Binding-site contacts:
Ligand atom C12 contacts residue ZN1 of chain 1.I at 3.0 Å.
Ligand atom C12 contacts residue HIS180 of chain 1.A at 3.4 Å.
Ligand atom O18 contacts residue HIS180 of chain 1.A at 3.8 Å.
Ligand atom O13 contacts residue HIS180 of chain 1.A at 3.1 Å.
Ligand atom O19 contacts residue THR254 of chain 1.A at 3.9 Å.
Ligand atom O01 contacts residue HIS83 of chain 1.A at 2.9 Å (h-bond).
Ligand atom O01 contacts residue HIS180 of chain 1.A at 2.8 Å (h-bond).
Ligand atom O15 contacts residue HIS180 of chain 1.A at 3.7 Å.
Ligand atom C14 contacts residue GLY211 of chain 1.A at 3.6 Å.
Ligand atom O17 contacts residue LYS184 of chain 1.A at 2.6 Å (salt-bridge).
Ligand atom C03 contacts residue ASP255 of chain 1.A at 3.8 Å.
Ligand atom O17 contacts residue SER213 of chain 1.A at 2.8 Å (h-bond).
Ligand atom C04 contacts residue HIS180 of chain 1.A at 3.9 Å.
Ligand atom O13 contacts residue ZN1 of chain 1.I at 2.4 Å.
Ligand atom O01 contacts residue ASP82 of chain 1.A at 3.8 Å.
Ligand atom P16 contacts residue LYS184 of chain 1.A at 3.7 Å.
Ligand atom O13 contacts residue GLY211 of chain 1.A at 2.9 Å (h-bond).
Ligand atom O13 contacts residue HIS210 of chain 1.A at 3.3 Å (h-bond).
Ligand atom C05 contacts residue ASP255 of chain 1.A at 3.8 Å.
Ligand atom P16 contacts residue GLY211 of chain 1.A at 3.9 Å.
Ligand atom O19 contacts residue ASP255 of chain 1.A at 2.9 Å (salt-bridge).
Ligand atom O18 contacts residue GLY181 of chain 1.A at 2.6 Å (h-bond).
Ligand atom C06 contacts residue GLY181 of chain 1.A at 3.6 Å.
Ligand atom O19 contacts residue THR256 of chain 1.A at 2.8 Å (h-bond).
Ligand atom C14 contacts residue ASN253 of chain 1.A at 3.5 Å.
Ligand atom C06 contacts residue THR256 of chain 1.A at 3.9 Å.
Ligand atom P16 contacts residue SER213 of chain 1.A at 3.5 Å.
Ligand atom O18 contacts residue THR256 of chain 1.A at 2.5 Å (h-bond).
Ligand atom O13 contacts residue ASN253 of chain 1.A at 3.4 Å.
Ligand atom O15 contacts residue GLY211 of chain 1.A at 3.3 Å.
Ligand atom C12 contacts residue GLY211 of chain 1.A at 3.6 Å.
Ligand atom O17 contacts residue GLY211 of chain 1.A at 3.0 Å.
Ligand atom N02 contacts residue ZN1 of chain 1.I at 2.9 Å.
Ligand atom O17 contacts residue ALA212 of chain 1.A at 3.1 Å (h-bond).
Ligand atom O01 contacts residue ZN1 of chain 1.I at 2.0 Å.
Ligand atom N02 contacts residue HIS180 of chain 1.A at 3.3 Å.
Ligand atom O18 contacts residue LYS184 of chain 1.A at 3.6 Å.
Ligand atom C12 contacts residue ASN253 of chain 1.A at 3.7 Å.
Ligand atom P16 contacts residue THR256 of chain 1.A at 3.6 Å.
Ligand atom O19 contacts residue SER213 of chain 1.A at 2.6 Å (h-bond).

A protein and the small-molecule ligand that binds it are described below.
Small molecule (SMILES): O=C(COP(=O)(O)O)N(O)CCCCO

Sequence of chain 1.A:
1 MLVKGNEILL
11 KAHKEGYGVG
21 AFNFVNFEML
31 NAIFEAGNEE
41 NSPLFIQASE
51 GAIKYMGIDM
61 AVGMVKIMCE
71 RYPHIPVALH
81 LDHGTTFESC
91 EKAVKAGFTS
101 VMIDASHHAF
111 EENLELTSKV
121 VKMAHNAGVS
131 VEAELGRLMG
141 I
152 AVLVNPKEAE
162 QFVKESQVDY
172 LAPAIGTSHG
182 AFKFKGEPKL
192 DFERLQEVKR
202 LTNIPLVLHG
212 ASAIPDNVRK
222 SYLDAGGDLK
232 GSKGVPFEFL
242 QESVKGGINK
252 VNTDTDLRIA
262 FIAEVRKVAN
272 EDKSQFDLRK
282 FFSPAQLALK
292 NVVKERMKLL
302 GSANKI